Binding-site contacts:
Ligand atom C8 contacts residue ASN286 of chain 1.C at 3.7 Å.
Ligand atom C2 contacts residue ASN286 of chain 1.C at 2.4 Å.
Ligand atom O5 contacts residue ILE307 of chain 1.C at 4.4 Å.
Ligand atom C7 contacts residue PRO284 of chain 1.C at 4.2 Å (hydrophobic).
Ligand atom N2 contacts residue ASN286 of chain 1.C at 3.0 Å (h-bond).
Ligand atom C1 contacts residue ASN286 of chain 1.C at 1.4 Å.
Ligand atom C8 contacts residue ASN285 of chain 1.C at 4.4 Å.
Ligand atom C4 contacts residue ASN286 of chain 1.C at 4.0 Å.
Ligand atom C3 contacts residue ASN286 of chain 1.C at 3.7 Å.
Ligand atom C7 contacts residue ILE307 of chain 1.C at 4.3 Å (hydrophobic).
Ligand atom O7 contacts residue GLY308 of chain 1.C at 3.7 Å.
Ligand atom C7 contacts residue ASN286 of chain 1.C at 3.1 Å.
Ligand atom C1 contacts residue ASN425 of chain 1.C at 4.5 Å.
Ligand atom N2 contacts residue ASN425 of chain 1.C at 4.5 Å.
Ligand atom O5 contacts residue ASN286 of chain 1.C at 2.2 Å (h-bond).
Ligand atom O7 contacts residue ILE307 of chain 1.C at 3.2 Å (h-bond).
Ligand atom C1 contacts residue GLY424 of chain 1.C at 4.3 Å.
Ligand atom C5 contacts residue ASN286 of chain 1.C at 3.6 Å.
Ligand atom C8 contacts residue PRO284 of chain 1.C at 3.1 Å (hydrophobic).
Ligand atom O7 contacts residue ASN286 of chain 1.C at 3.0 Å.
Ligand atom O6 contacts residue ASN286 of chain 1.C at 4.5 Å.
Ligand atom O5 contacts residue GLY424 of chain 1.C at 4.4 Å.

This small molecule binds to this protein.
Small molecule (SMILES): CC(=O)N[C@@H]1[C@@H](O)[C@H](O)[C@@H](CO)O[C@H]1O

Sequence of chain 1.C:
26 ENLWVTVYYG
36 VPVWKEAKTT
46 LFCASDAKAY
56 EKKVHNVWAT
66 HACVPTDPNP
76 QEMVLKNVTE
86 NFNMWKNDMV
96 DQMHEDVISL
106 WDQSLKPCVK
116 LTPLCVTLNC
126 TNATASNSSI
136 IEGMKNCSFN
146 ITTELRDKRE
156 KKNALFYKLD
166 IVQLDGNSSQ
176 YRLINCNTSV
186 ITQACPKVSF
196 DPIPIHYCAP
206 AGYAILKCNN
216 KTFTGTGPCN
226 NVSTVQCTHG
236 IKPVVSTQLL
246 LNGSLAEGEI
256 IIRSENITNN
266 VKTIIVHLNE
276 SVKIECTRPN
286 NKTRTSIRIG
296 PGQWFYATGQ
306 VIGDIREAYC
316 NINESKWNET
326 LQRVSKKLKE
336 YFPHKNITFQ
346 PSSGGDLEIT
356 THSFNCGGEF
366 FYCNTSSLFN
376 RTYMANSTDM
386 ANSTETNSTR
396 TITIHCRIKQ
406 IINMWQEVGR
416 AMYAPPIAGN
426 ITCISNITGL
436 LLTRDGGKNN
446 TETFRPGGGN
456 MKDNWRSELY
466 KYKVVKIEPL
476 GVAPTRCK